Binding-site contacts:
Ligand atom O12 contacts residue 5DL1 of chain 18.D at 0.1 Å (h-bond).
Ligand atom O12 contacts residue ARG119 of chain 18.A at 2.9 Å (salt-bridge).
Ligand atom N4 contacts residue MN1 of chain 18.C at 2.3 Å.
Ligand atom C7 contacts residue GLU171 of chain 17.A at 3.0 Å.
Ligand atom C3 contacts residue EDO1 of chain 23.J at 2.9 Å.
Ligand atom P9 contacts residue 5DL1 of chain 18.D at 0.2 Å.
Ligand atom O12 contacts residue LYS199 of chain 18.A at 2.7 Å (salt-bridge).
Ligand atom N2 contacts residue 5DL1 of chain 18.D at 0.8 Å (h-bond).
Ligand atom O11 contacts residue ARG97 of chain 18.A at 2.9 Å (salt-bridge).
Ligand atom O13 contacts residue GLU19 of chain 23.A at 3.2 Å (salt-bridge).
Ligand atom O10 contacts residue ARG119 of chain 18.A at 3.1 Å (salt-bridge).
Ligand atom N1 contacts residue GLU171 of chain 17.A at 3.3 Å (salt-bridge).
Ligand atom O11 contacts residue SER197 of chain 18.A at 2.7 Å (h-bond).
Ligand atom O10 contacts residue 5DL1 of chain 18.D at 0.5 Å (h-bond).
Ligand atom C5 contacts residue HIS167 of chain 17.A at 3.3 Å.
Ligand atom N4 contacts residue 5DL1 of chain 18.D at 0.1 Å (h-bond).
Ligand atom O13 contacts residue MN1 of chain 18.B at 2.2 Å.
Ligand atom C5 contacts residue 5DL1 of chain 18.D at 0.3 Å.
Ligand atom O13 contacts residue GLU171 of chain 17.A at 2.7 Å (salt-bridge).
Ligand atom O10 contacts residue LYS175 of chain 17.A at 2.6 Å (salt-bridge).
Ligand atom C5 contacts residue HIS71 of chain 23.A at 3.3 Å.
Ligand atom O11 contacts residue 5DL1 of chain 18.D at 0.3 Å (h-bond).
Ligand atom C7 contacts residue 5DL1 of chain 18.D at 0.5 Å.
Ligand atom C8 contacts residue 5DL1 of chain 18.D at 0.3 Å.
Ligand atom N1 contacts residue 5DL1 of chain 18.D at 0.4 Å (h-bond).
Ligand atom O13 contacts residue 5DL1 of chain 18.D at 0.7 Å (h-bond).
Ligand atom O10 contacts residue ARG97 of chain 18.A at 3.2 Å (salt-bridge).
Ligand atom N1 contacts residue HIS72 of chain 23.A at 3.1 Å (h-bond).
Ligand atom N4 contacts residue GLU75 of chain 23.A at 3.2 Å (salt-bridge).
Ligand atom C6 contacts residue 5DL1 of chain 18.D at 1.1 Å.
Ligand atom N1 contacts residue HIS167 of chain 17.A at 3.3 Å (h-bond).
Ligand atom C6 contacts residue EDO1 of chain 23.J at 2.7 Å.
Ligand atom C7 contacts residue MN1 of chain 18.B at 3.3 Å.
Ligand atom C5 contacts residue MN1 of chain 18.B at 3.2 Å.
Ligand atom N4 contacts residue HIS71 of chain 23.A at 3.1 Å (h-bond).
Ligand atom N2 contacts residue EDO1 of chain 23.J at 2.9 Å.
Ligand atom O13 contacts residue HIS45 of chain 17.A at 3.2 Å (h-bond).
Ligand atom C3 contacts residue MN1 of chain 18.C at 3.2 Å.
Ligand atom N1 contacts residue MN1 of chain 18.B at 2.2 Å.
Ligand atom C3 contacts residue 5DL1 of chain 18.D at 0.6 Å.

Sequence of chain 18.A:
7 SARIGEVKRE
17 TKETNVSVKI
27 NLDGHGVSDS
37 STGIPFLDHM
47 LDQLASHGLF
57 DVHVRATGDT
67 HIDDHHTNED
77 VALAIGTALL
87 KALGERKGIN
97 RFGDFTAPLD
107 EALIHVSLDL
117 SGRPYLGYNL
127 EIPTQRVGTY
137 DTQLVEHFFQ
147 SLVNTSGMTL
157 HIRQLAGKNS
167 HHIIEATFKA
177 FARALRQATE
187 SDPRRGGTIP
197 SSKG

Sequence of chain 23.A:
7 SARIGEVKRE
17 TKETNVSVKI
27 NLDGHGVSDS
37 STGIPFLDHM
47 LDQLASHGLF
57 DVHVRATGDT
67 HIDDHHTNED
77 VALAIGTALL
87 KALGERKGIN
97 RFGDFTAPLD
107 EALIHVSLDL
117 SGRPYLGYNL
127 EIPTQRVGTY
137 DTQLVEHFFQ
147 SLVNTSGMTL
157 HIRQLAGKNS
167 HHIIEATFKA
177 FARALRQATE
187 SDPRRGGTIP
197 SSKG

A small-molecule ligand and the protein it binds are described below.
Small molecule (SMILES): O=P(O)(O)C[C@H](O)Cn1cncn1

Sequence of chain 17.A:
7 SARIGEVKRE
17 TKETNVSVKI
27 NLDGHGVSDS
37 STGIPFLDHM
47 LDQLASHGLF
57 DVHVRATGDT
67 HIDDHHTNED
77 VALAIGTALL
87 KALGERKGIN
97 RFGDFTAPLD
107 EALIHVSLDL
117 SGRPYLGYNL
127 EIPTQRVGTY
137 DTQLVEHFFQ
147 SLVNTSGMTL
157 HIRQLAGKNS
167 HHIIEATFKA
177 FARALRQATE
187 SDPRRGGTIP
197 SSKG